The protein below binds the small molecule below.
Small molecule (SMILES): CC(C)[C@H](NC(=O)[C@H](CCC(N)=O)NC(=O)[C@H](CC(=O)O)NC(=O)[C@H](CCC(=O)O)NC(=O)[C@@H](N)CCC(N)=O)C(=O)N[C@@H](CC(=O)O)C(=O)N1CCC[C@H]1C(=O)N[C@H](C=O)CCCN=C(N)N

Binding-site contacts:
Ligand atom C contacts residue GLY228 of chain 1.B at 3.7 Å.
Ligand atom OE1 contacts residue ARG178 of chain 1.B at 3.1 Å (salt-bridge).
Ligand atom C contacts residue HIS43 of chain 1.B at 3.6 Å.
Ligand atom N contacts residue SER226 of chain 1.B at 3.1 Å (h-bond).
Ligand atom O contacts residue ASP204 of chain 1.B at 3.4 Å (salt-bridge).
Ligand atom CB contacts residue HIS43 of chain 1.B at 3.6 Å.
Ligand atom NE2 contacts residue TRP50 of chain 1.B at 2.6 Å (h-bond).
Ligand atom C contacts residue ALA205 of chain 1.B at 3.1 Å (hydrophobic).
Ligand atom O contacts residue GLY203 of chain 1.B at 2.6 Å (h-bond).
Ligand atom O contacts residue GLY228 of chain 1.B at 3.1 Å (h-bond).
Ligand atom CB contacts residue SER226 of chain 1.B at 3.6 Å.
Ligand atom OD2 contacts residue GLU229 of chain 1.B at 3.5 Å.
Ligand atom NH1 contacts residue GLY238 of chain 1.B at 3.6 Å.
Ligand atom CZ contacts residue ALA200 of chain 1.B at 3.1 Å (hydrophobic).
Ligand atom NH1 contacts residue ALA200 of chain 1.B at 3.1 Å (h-bond).
Ligand atom NH2 contacts residue GLY230 of chain 1.B at 3.1 Å (h-bond).
Ligand atom CA contacts residue GLY228 of chain 1.B at 3.3 Å.
Ligand atom C contacts residue GLY203 of chain 1.B at 3.7 Å.
Ligand atom N contacts residue ILE179 of chain 1.B at 3.6 Å.
Ligand atom CB contacts residue CYS201 of chain 1.B at 3.6 Å (hydrophobic).
Ligand atom CG2 contacts residue ILE179 of chain 1.B at 3.6 Å (hydrophobic).
Ligand atom OD2 contacts residue GLY230 of chain 1.B at 2.8 Å (h-bond).
Ligand atom N contacts residue HIS43 of chain 1.B at 3.4 Å (h-bond).
Ligand atom NH1 contacts residue ASP199 of chain 1.B at 2.8 Å (salt-bridge).
Ligand atom CD contacts residue TRP227 of chain 1.B at 3.7 Å (hydrophobic).
Ligand atom NH2 contacts residue ASP199 of chain 1.B at 2.8 Å (salt-bridge).
Ligand atom NH2 contacts residue ALA200 of chain 1.B at 3.3 Å (h-bond).
Ligand atom N contacts residue GLY228 of chain 1.B at 2.8 Å (h-bond).
Ligand atom CD contacts residue TRP50 of chain 1.B at 3.5 Å (hydrophobic).
Ligand atom NE2 contacts residue ARG178 of chain 1.B at 3.3 Å (salt-bridge).
Ligand atom O contacts residue TRP227 of chain 1.B at 3.5 Å.
Ligand atom CD contacts residue ARG178 of chain 1.B at 3.5 Å.
Ligand atom NE contacts residue GLY228 of chain 1.B at 3.5 Å (h-bond).
Ligand atom O contacts residue ALA205 of chain 1.B at 3.1 Å (h-bond).
Ligand atom CB contacts residue GLY228 of chain 1.B at 3.1 Å.
Ligand atom NH2 contacts residue GLY228 of chain 1.B at 3.7 Å.
Ligand atom CZ contacts residue ASP199 of chain 1.B at 3.5 Å.
Ligand atom O contacts residue GLU229 of chain 1.B at 3.7 Å.
Ligand atom NE contacts residue TRP227 of chain 1.B at 3.6 Å.
Ligand atom O contacts residue GLU202 of chain 1.B at 3.5 Å.

Sequence of chain 1.B:
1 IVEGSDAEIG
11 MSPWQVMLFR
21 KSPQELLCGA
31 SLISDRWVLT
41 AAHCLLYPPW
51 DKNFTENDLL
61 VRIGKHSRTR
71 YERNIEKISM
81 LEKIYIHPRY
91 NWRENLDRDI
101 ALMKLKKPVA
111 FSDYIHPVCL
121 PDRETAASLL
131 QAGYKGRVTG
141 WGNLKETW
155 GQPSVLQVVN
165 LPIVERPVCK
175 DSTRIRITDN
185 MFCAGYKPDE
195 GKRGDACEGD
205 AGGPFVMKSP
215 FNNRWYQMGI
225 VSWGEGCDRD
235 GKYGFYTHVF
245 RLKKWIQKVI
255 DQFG